A protein and the small-molecule ligand that binds it are described below.
Small molecule (SMILES): CCCCCCCCc1ccc(CC[C@](N)(CO)COP(=O)(O)O)cc1

Binding-site contacts:
Ligand atom N26 contacts residue GLU149 of chain 1.E at 2.8 Å (salt-bridge).
Ligand atom N26 contacts residue LEU223 of chain 1.E at 4.2 Å.
Ligand atom C13 contacts residue GLU149 of chain 1.E at 4.2 Å.
Ligand atom O23 contacts residue THR137 of chain 1.E at 3.4 Å (h-bond).
Ligand atom P22 contacts residue ARG65 of chain 1.E at 3.9 Å.
Ligand atom P22 contacts residue SER133 of chain 1.E at 3.7 Å.
Ligand atom C18 contacts residue SER133 of chain 1.E at 2.9 Å.
Ligand atom C17 contacts residue ASN129 of chain 1.E at 3.8 Å.
Ligand atom C04 contacts residue PHE294 of chain 1.E at 4.2 Å (hydrophobic).
Ligand atom C17 contacts residue SER133 of chain 1.E at 3.6 Å.
Ligand atom O21 contacts residue SER133 of chain 1.E at 3.6 Å (h-bond).
Ligand atom O25 contacts residue ARG148 of chain 1.E at 3.7 Å.
Ligand atom C15 contacts residue ASN129 of chain 1.E at 3.3 Å.
Ligand atom C14 contacts residue LEU223 of chain 1.E at 4.0 Å (hydrophobic).
Ligand atom C13 contacts residue LEU223 of chain 1.E at 4.0 Å (hydrophobic).
Ligand atom C06 contacts residue LEU293 of chain 1.E at 4.2 Å (hydrophobic).
Ligand atom O19 contacts residue ASN129 of chain 1.E at 3.6 Å.
Ligand atom O23 contacts residue SER133 of chain 1.E at 2.5 Å (h-bond).
Ligand atom C02 contacts residue PHE294 of chain 1.E at 4.0 Å (hydrophobic).
Ligand atom C05 contacts residue LEU156 of chain 1.E at 3.2 Å (hydrophobic).
Ligand atom C11 contacts residue MET152 of chain 1.E at 3.1 Å (hydrophobic).
Ligand atom O24 contacts residue ARG65 of chain 1.E at 2.6 Å (salt-bridge).
Ligand atom C12 contacts residue ASN129 of chain 1.E at 4.1 Å.
Ligand atom O25 contacts residue THR137 of chain 1.E at 3.5 Å (h-bond).
Ligand atom C08 contacts residue PHE153 of chain 1.E at 3.9 Å (hydrophobic).
Ligand atom O25 contacts residue TYR56 of chain 1.E at 3.3 Å (h-bond).
Ligand atom O19 contacts residue SER133 of chain 1.E at 3.3 Å (h-bond).
Ligand atom N26 contacts residue ASN129 of chain 1.E at 3.9 Å.
Ligand atom C04 contacts residue LEU156 of chain 1.E at 4.2 Å (hydrophobic).
Ligand atom C08 contacts residue PHE297 of chain 1.E at 4.0 Å (hydrophobic).
Ligand atom C10 contacts residue MET152 of chain 1.E at 3.1 Å (hydrophobic).
Ligand atom C11 contacts residue ASN129 of chain 1.E at 4.0 Å.
Ligand atom C18 contacts residue ASN129 of chain 1.E at 2.6 Å.
Ligand atom O24 contacts residue THR137 of chain 1.E at 4.2 Å.
Ligand atom C06 contacts residue LEU156 of chain 1.E at 3.7 Å (hydrophobic).
Ligand atom O23 contacts residue ARG65 of chain 1.E at 3.7 Å.
Ligand atom P22 contacts residue THR137 of chain 1.E at 3.9 Å.
Ligand atom C03 contacts residue LEU156 of chain 1.E at 3.7 Å (hydrophobic).
Ligand atom C07 contacts residue LEU156 of chain 1.E at 4.0 Å (hydrophobic).
Ligand atom N26 contacts residue ARG148 of chain 1.E at 3.9 Å.

Sequence of chain 1.E:
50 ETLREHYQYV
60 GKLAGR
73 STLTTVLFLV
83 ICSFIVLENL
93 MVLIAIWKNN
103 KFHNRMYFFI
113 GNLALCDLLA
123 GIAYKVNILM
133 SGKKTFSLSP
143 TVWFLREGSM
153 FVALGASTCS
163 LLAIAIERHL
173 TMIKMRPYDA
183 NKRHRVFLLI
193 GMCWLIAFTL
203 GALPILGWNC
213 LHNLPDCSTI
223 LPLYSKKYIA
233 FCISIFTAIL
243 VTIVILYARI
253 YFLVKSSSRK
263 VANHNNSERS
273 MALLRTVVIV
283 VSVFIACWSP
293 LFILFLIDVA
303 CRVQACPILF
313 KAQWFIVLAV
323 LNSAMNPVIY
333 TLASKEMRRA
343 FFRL